A protein and the small-molecule ligand that binds it are described below.
Small molecule (SMILES): CC(=O)N[C@@H]1[C@@H](O)[C@H](O)[C@@H](CO)O[C@H]1O

Sequence of chain 1.C:
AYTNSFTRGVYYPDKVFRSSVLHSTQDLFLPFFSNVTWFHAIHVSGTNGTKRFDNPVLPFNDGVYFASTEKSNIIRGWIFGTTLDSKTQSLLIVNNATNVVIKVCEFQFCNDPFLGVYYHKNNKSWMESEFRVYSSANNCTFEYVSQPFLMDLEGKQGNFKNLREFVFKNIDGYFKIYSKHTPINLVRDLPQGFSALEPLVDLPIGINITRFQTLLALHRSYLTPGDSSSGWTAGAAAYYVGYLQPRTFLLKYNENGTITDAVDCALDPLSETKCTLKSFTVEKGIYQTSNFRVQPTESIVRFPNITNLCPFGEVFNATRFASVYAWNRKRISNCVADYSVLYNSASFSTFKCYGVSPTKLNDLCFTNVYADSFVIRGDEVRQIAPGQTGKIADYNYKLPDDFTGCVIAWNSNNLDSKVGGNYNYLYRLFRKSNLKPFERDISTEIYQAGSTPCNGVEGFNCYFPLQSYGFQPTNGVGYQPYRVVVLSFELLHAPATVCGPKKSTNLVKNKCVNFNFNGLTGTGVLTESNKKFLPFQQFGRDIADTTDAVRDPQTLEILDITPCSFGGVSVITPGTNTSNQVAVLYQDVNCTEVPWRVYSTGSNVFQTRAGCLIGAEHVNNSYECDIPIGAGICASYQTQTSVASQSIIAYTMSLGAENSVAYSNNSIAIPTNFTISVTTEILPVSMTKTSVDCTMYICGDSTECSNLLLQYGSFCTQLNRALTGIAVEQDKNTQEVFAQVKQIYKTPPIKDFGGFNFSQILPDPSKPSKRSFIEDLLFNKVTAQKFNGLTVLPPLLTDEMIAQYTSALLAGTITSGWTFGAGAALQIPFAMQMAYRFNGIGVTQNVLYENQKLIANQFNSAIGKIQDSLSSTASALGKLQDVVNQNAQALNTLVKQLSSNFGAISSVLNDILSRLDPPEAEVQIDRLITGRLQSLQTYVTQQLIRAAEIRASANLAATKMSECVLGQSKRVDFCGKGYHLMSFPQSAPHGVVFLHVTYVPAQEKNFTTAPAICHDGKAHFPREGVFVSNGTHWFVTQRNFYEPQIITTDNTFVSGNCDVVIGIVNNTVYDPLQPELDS

Binding-site contacts:
Ligand atom C5 contacts residue ASN153 of chain 1.C at 3.7 Å.
Ligand atom C8 contacts residue ASN153 of chain 1.C at 4.4 Å.
Ligand atom C2 contacts residue ASN153 of chain 1.C at 2.5 Å.
Ligand atom C6 contacts residue ASN153 of chain 1.C at 4.4 Å.
Ligand atom C4 contacts residue ASN153 of chain 1.C at 4.3 Å.
Ligand atom C1 contacts residue ASN153 of chain 1.C at 1.4 Å.
Ligand atom C3 contacts residue ASN153 of chain 1.C at 3.8 Å.
Ligand atom C7 contacts residue ASN153 of chain 1.C at 3.4 Å.
Ligand atom N2 contacts residue ASN153 of chain 1.C at 2.8 Å (h-bond).
Ligand atom O5 contacts residue ASN153 of chain 1.C at 2.4 Å (h-bond).
Ligand atom O7 contacts residue ASN153 of chain 1.C at 3.5 Å (h-bond).